Binding-site contacts:
Ligand atom O3 contacts residue SER86 of chain 1.U at 3.6 Å.
Ligand atom C3 contacts residue ARG73 of chain 1.U at 3.8 Å.
Ligand atom C1 contacts residue ARG73 of chain 1.U at 4.3 Å.
Ligand atom C5 contacts residue VAL88 of chain 1.U at 3.8 Å (hydrophobic).
Ligand atom O2 contacts residue VAL88 of chain 1.U at 4.4 Å.
Ligand atom C6 contacts residue ARG73 of chain 1.U at 3.5 Å.
Ligand atom C5 contacts residue ASN26 of chain 1.U at 3.7 Å.
Ligand atom O4 contacts residue THR75 of chain 1.U at 4.1 Å.
Ligand atom O7 contacts residue ASN26 of chain 1.U at 3.3 Å (h-bond).
Ligand atom C5 contacts residue ARG73 of chain 1.U at 3.3 Å.
Ligand atom C4 contacts residue THR75 of chain 1.U at 4.0 Å.
Ligand atom O5 contacts residue ARG73 of chain 1.U at 4.3 Å.
Ligand atom C3 contacts residue SER86 of chain 1.U at 4.0 Å.
Ligand atom C4 contacts residue ASN26 of chain 1.U at 4.2 Å.
Ligand atom C3 contacts residue ASN26 of chain 1.U at 3.8 Å.
Ligand atom O3 contacts residue THR75 of chain 1.U at 4.2 Å.
Ligand atom C1 contacts residue ASN26 of chain 1.U at 1.4 Å.
Ligand atom C2 contacts residue ASN26 of chain 1.U at 2.5 Å.
Ligand atom C7 contacts residue ASN26 of chain 1.U at 3.0 Å.
Ligand atom O5 contacts residue ASN26 of chain 1.U at 2.4 Å (h-bond).
Ligand atom O6 contacts residue ARG73 of chain 1.U at 3.2 Å (salt-bridge).
Ligand atom N2 contacts residue ASN26 of chain 1.U at 2.9 Å (h-bond).
Ligand atom C6 contacts residue VAL88 of chain 1.U at 3.8 Å (hydrophobic).
Ligand atom C8 contacts residue ASN26 of chain 1.U at 3.4 Å.
Ligand atom C6 contacts residue ARG73 of chain 1.U at 3.9 Å.
Ligand atom C1 contacts residue VAL88 of chain 1.U at 4.0 Å (hydrophobic).
Ligand atom O2 contacts residue ASN26 of chain 1.U at 3.4 Å (h-bond).
Ligand atom C8 contacts residue ASP25 of chain 1.U at 4.4 Å.
Ligand atom O5 contacts residue VAL88 of chain 1.U at 3.3 Å.
Ligand atom O6 contacts residue VAL88 of chain 1.U at 3.7 Å.
Ligand atom C4 contacts residue ARG73 of chain 1.U at 3.7 Å.

Sequence of chain 1.U:
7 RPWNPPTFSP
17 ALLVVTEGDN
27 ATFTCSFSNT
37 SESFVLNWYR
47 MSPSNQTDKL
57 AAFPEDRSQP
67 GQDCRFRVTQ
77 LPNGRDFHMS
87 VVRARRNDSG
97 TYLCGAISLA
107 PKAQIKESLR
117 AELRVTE

The small molecule below binds the protein below.
Small molecule (SMILES): CC(=O)N[C@H]1CO[C@H](CO[C@@H]2O[C@@H](C)[C@@H](O)[C@@H](O)[C@@H]2O)[C@@H](O)[C@@H]1O